The protein below binds the small molecule below.
Small molecule (SMILES): CC(=O)N[C@@H]1[C@@H](O)[C@H](O)[C@@H](CO)O[C@H]1O

Binding-site contacts:
Ligand atom C4 contacts residue THR320 of chain 1.A at 4.0 Å.
Ligand atom N2 contacts residue ASN318 of chain 1.A at 3.2 Å (h-bond).
Ligand atom C4 contacts residue ASN318 of chain 1.A at 3.7 Å.
Ligand atom C8 contacts residue SER316 of chain 1.A at 3.5 Å.
Ligand atom O5 contacts residue ASN318 of chain 1.A at 1.6 Å (h-bond).
Ligand atom C3 contacts residue THR320 of chain 1.A at 4.5 Å.
Ligand atom C7 contacts residue SER316 of chain 1.A at 4.4 Å.
Ligand atom C2 contacts residue ASN318 of chain 1.A at 2.4 Å.
Ligand atom C8 contacts residue GLU317 of chain 1.A at 3.4 Å.
Ligand atom C6 contacts residue THR320 of chain 1.A at 3.5 Å.
Ligand atom C6 contacts residue ASN318 of chain 1.A at 4.0 Å.
Ligand atom C2 contacts residue SER316 of chain 1.A at 3.9 Å.
Ligand atom C7 contacts residue ASN318 of chain 1.A at 3.6 Å.
Ligand atom C5 contacts residue THR320 of chain 1.A at 4.0 Å.
Ligand atom C3 contacts residue ASN318 of chain 1.A at 3.5 Å.
Ligand atom O3 contacts residue THR320 of chain 1.A at 4.5 Å.
Ligand atom C2 contacts residue THR320 of chain 1.A at 4.1 Å.
Ligand atom C1 contacts residue ASN318 of chain 1.A at 1.1 Å.
Ligand atom N2 contacts residue SER316 of chain 1.A at 4.5 Å.
Ligand atom O6 contacts residue THR320 of chain 1.A at 3.3 Å.
Ligand atom C5 contacts residue ASN318 of chain 1.A at 3.0 Å.
Ligand atom C8 contacts residue ASN318 of chain 1.A at 3.2 Å.
Ligand atom O5 contacts residue THR320 of chain 1.A at 3.7 Å.

Sequence of chain 1.A:
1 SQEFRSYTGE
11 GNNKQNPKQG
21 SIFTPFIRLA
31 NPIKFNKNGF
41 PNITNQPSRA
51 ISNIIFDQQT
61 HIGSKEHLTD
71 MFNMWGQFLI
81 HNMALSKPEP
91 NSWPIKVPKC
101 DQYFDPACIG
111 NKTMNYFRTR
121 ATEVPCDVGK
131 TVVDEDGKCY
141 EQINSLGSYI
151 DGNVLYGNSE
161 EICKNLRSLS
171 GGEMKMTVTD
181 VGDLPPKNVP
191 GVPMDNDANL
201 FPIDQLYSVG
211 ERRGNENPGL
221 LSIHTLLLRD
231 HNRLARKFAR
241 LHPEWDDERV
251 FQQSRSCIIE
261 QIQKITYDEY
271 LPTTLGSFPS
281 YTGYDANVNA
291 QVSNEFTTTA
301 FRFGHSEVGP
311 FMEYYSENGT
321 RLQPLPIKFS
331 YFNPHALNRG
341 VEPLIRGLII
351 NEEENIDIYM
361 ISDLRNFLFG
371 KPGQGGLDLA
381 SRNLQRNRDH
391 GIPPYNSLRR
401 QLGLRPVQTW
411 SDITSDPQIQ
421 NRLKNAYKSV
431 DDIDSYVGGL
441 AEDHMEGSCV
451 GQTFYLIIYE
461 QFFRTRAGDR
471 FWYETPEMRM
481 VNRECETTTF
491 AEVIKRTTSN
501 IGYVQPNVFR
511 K